Binding-site contacts:
Ligand atom N contacts residue ALA174 of chain 2.A at 2.9 Å (h-bond).
Ligand atom O contacts residue ALA174 of chain 2.A at 3.5 Å (h-bond).
Ligand atom C1 contacts residue ASP303 of chain 2.A at 3.7 Å.
Ligand atom O contacts residue TYR224 of chain 2.A at 3.6 Å.
Ligand atom C6 contacts residue GLY304 of chain 2.A at 3.8 Å.
Ligand atom O2 contacts residue ARG66 of chain 2.A at 3.3 Å.
Ligand atom O contacts residue SER175 of chain 2.A at 3.4 Å.
Ligand atom O2 contacts residue ARG70 of chain 2.A at 2.7 Å (salt-bridge).
Ligand atom C2 contacts residue ALA174 of chain 2.A at 3.6 Å (hydrophobic).
Ligand atom O3 contacts residue ALA174 of chain 2.A at 3.8 Å.
Ligand atom O3 contacts residue SER151 of chain 2.A at 3.5 Å.
Ligand atom C3 contacts residue LYS391 of chain 2.A at 3.8 Å.
Ligand atom O1 contacts residue SER151 of chain 2.A at 3.9 Å.
Ligand atom N contacts residue TYR224 of chain 2.A at 3.8 Å.
Ligand atom C contacts residue TYR224 of chain 2.A at 3.6 Å (hydrophobic).
Ligand atom O2 contacts residue ALA174 of chain 2.A at 4.0 Å.
Ligand atom C5 contacts residue TYR152 of chain 2.A at 3.9 Å (hydrophobic).
Ligand atom C contacts residue SER153 of chain 2.A at 3.4 Å.
Ligand atom N contacts residue THR176 of chain 2.A at 3.0 Å (h-bond).
Ligand atom O contacts residue THR176 of chain 2.A at 3.0 Å (h-bond).
Ligand atom O1 contacts residue SER153 of chain 2.A at 2.8 Å (h-bond).
Ligand atom C4 contacts residue ARG70 of chain 2.A at 3.5 Å.
Ligand atom C4 contacts residue ARG66 of chain 2.A at 3.9 Å.
Ligand atom O1 contacts residue TYR152 of chain 2.A at 3.3 Å.
Ligand atom C2 contacts residue SER151 of chain 2.A at 3.6 Å.
Ligand atom N contacts residue ASP303 of chain 2.A at 2.7 Å (salt-bridge).
Ligand atom C7 contacts residue ASP303 of chain 2.A at 3.8 Å.
Ligand atom C4 contacts residue LYS391 of chain 2.A at 3.7 Å.
Ligand atom C7 contacts residue TYR224 of chain 2.A at 3.4 Å (hydrophobic).
Ligand atom C4 contacts residue ALA174 of chain 2.A at 3.9 Å (hydrophobic).
Ligand atom O1 contacts residue TYR224 of chain 2.A at 3.7 Å.
Ligand atom C3 contacts residue ASP303 of chain 2.A at 3.7 Å.
Ligand atom O2 contacts residue LYS391 of chain 2.A at 2.7 Å (salt-bridge).
Ligand atom O contacts residue SER153 of chain 2.A at 2.6 Å (h-bond).
Ligand atom O3 contacts residue ARG70 of chain 2.A at 2.8 Å (salt-bridge).
Ligand atom C1 contacts residue ALA174 of chain 2.A at 3.6 Å (hydrophobic).
Ligand atom C contacts residue ALA174 of chain 2.A at 3.8 Å (hydrophobic).
Ligand atom C7 contacts residue GLY304 of chain 2.A at 3.9 Å.
Ligand atom C3 contacts residue ARG66 of chain 2.A at 4.0 Å.
Ligand atom C contacts residue SER151 of chain 2.A at 3.8 Å.

This small molecule binds to this protein.
Small molecule (SMILES): N[C@@]1(C(=O)O)CC[C@H]2[C@H](C(=O)O)[C@H]21

Sequence of chain 2.A:
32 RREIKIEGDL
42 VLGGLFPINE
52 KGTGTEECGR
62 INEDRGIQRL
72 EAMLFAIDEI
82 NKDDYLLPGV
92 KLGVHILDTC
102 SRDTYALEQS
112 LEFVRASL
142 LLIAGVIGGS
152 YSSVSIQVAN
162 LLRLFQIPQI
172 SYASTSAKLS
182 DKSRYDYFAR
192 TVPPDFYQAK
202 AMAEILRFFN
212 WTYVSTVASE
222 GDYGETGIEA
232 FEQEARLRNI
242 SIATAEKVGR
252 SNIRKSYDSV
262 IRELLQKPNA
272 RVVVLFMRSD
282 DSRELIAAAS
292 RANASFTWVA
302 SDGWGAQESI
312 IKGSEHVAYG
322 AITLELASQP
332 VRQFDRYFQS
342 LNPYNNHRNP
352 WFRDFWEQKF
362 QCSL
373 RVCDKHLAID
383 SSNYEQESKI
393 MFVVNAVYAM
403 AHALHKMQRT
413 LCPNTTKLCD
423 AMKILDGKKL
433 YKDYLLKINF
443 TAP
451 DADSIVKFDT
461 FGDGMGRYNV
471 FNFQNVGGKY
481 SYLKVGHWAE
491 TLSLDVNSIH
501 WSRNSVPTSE